Binding-site contacts:
Ligand atom C12 contacts residue PHE140 of chain 1.A at 3.1 Å (hydrophobic).
Ligand atom C11 contacts residue PHE140 of chain 1.A at 3.9 Å (hydrophobic).
Ligand atom C27 contacts residue CYS86 of chain 1.A at 3.7 Å (hydrophobic).
Ligand atom C9 contacts residue PHE140 of chain 1.A at 3.9 Å (hydrophobic).
Ligand atom C1 contacts residue THR88 of chain 1.A at 4.0 Å.
Ligand atom C15 contacts residue LEU24 of chain 2.A at 3.1 Å (hydrophobic).
Ligand atom O1 contacts residue TYR20 of chain 2.A at 3.5 Å (h-bond).
Ligand atom C23 contacts residue PHE129 of chain 1.A at 3.9 Å (hydrophobic).
Ligand atom C20 contacts residue TYR20 of chain 2.A at 3.5 Å (hydrophobic).
Ligand atom O6 contacts residue TYR20 of chain 2.A at 2.8 Å (h-bond).
Ligand atom C18 contacts residue HIS189 of chain 2.A at 3.4 Å.
Ligand atom C7 contacts residue LEU24 of chain 2.A at 4.0 Å (hydrophobic).
Ligand atom C28 contacts residue PHE129 of chain 1.A at 3.0 Å (hydrophobic).
Ligand atom C26 contacts residue CYS86 of chain 1.A at 3.9 Å (hydrophobic).
Ligand atom O6 contacts residue HIS189 of chain 2.A at 2.4 Å (h-bond).
Ligand atom C14 contacts residue PHE140 of chain 1.A at 4.1 Å (hydrophobic).
Ligand atom O6 contacts residue PHE97 of chain 1.A at 3.6 Å.
Ligand atom O5 contacts residue ARG23 of chain 2.A at 4.0 Å.
Ligand atom C2 contacts residue PHE97 of chain 1.A at 3.8 Å (hydrophobic).
Ligand atom C31 contacts residue PHE162 of chain 1.A at 3.8 Å (hydrophobic).
Ligand atom C19 contacts residue PHE140 of chain 1.A at 3.9 Å (hydrophobic).
Ligand atom O1 contacts residue PHE129 of chain 1.A at 3.9 Å.
Ligand atom C1 contacts residue TYR20 of chain 2.A at 3.6 Å (hydrophobic).
Ligand atom C23 contacts residue PHE140 of chain 1.A at 3.7 Å (hydrophobic).
Ligand atom C20 contacts residue PHE19 of chain 2.A at 3.9 Å (hydrophobic).
Ligand atom C2 contacts residue TYR20 of chain 2.A at 3.8 Å (hydrophobic).
Ligand atom C21 contacts residue PHE140 of chain 1.A at 3.1 Å (hydrophobic).
Ligand atom C18 contacts residue LEU154 of chain 1.A at 3.2 Å (hydrophobic).
Ligand atom C5 contacts residue TYR20 of chain 2.A at 4.1 Å (hydrophobic).
Ligand atom C13 contacts residue PHE140 of chain 1.A at 3.8 Å (hydrophobic).
Ligand atom C2 contacts residue THR88 of chain 1.A at 3.5 Å.
Ligand atom C22 contacts residue PHE140 of chain 1.A at 3.9 Å (hydrophobic).
Ligand atom C3 contacts residue TYR20 of chain 2.A at 3.8 Å (hydrophobic).
Ligand atom C20 contacts residue LEU24 of chain 2.A at 3.7 Å (hydrophobic).
Ligand atom C32 contacts residue PHE162 of chain 1.A at 3.1 Å (hydrophobic).
Ligand atom C3 contacts residue HIS189 of chain 2.A at 3.5 Å.
Ligand atom O2 contacts residue PHE140 of chain 1.A at 3.9 Å.
Ligand atom C27 contacts residue SER101 of chain 1.A at 3.7 Å.
Ligand atom C12 contacts residue PHE129 of chain 1.A at 3.8 Å (hydrophobic).
Ligand atom C17 contacts residue PHE140 of chain 1.A at 3.9 Å (hydrophobic).

Sequence of chain 2.A:
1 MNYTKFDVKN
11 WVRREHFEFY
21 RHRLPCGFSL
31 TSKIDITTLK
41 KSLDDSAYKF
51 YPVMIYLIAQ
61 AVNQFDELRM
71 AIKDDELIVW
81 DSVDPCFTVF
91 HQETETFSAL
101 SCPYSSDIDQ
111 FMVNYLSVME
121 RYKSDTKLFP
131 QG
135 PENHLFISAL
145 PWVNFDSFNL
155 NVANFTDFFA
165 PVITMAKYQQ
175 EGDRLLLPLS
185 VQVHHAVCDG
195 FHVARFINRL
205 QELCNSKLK

Sequence of chain 1.A:
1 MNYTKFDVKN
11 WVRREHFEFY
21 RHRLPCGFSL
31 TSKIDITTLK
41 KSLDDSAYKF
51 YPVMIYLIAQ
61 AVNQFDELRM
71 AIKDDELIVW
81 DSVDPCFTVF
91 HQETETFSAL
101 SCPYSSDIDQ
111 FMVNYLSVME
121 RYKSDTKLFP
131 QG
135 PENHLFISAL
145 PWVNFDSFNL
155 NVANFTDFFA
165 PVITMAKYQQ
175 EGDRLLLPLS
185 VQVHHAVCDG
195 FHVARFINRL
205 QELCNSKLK

This small molecule binds to this protein.
Small molecule (SMILES): CC(=O)O[C@H]1C[C@@]2(C)[C@@H](C[C@@H](O)[C@H]3[C@@]4(C)CC[C@@H](O)[C@@H](C)[C@@H]4CC[C@@]32C)/C1=C(\CCC=C(C)C)C(=O)O